A protein and the small-molecule ligand that binds it are described below.
Small molecule (SMILES): Cc1cc(CCCCCCCOc2ccc(C3=NCCO3)cc2)on1

Binding-site contacts:
Ligand atom C4A contacts residue THR114 of chain 34.A at 3.6 Å.
Ligand atom C2C contacts residue VAL192 of chain 34.A at 3.7 Å (hydrophobic).
Ligand atom N3A contacts residue ASP112 of chain 34.A at 2.8 Å (salt-bridge).
Ligand atom O1B contacts residue TYR201 of chain 34.A at 3.4 Å.
Ligand atom C6B contacts residue ILE113 of chain 34.A at 4.0 Å (hydrophobic).
Ligand atom C4B contacts residue TRP203 of chain 34.A at 3.6 Å (hydrophobic).
Ligand atom C31 contacts residue VAL179 of chain 34.A at 3.5 Å (hydrophobic).
Ligand atom C5C contacts residue PHE135 of chain 34.A at 3.5 Å (hydrophobic).
Ligand atom C5C contacts residue ILE111 of chain 34.A at 3.7 Å (hydrophobic).
Ligand atom C3C contacts residue PHE135 of chain 34.A at 3.8 Å (hydrophobic).
Ligand atom C4C contacts residue PHE135 of chain 34.A at 3.7 Å (hydrophobic).
Ligand atom C2B contacts residue TYR201 of chain 34.A at 3.4 Å (hydrophobic).
Ligand atom C3 contacts residue PHE155 of chain 34.A at 4.0 Å (hydrophobic).
Ligand atom O1A contacts residue TRP203 of chain 34.A at 3.3 Å.
Ligand atom C4 contacts residue VAL190 of chain 34.A at 3.8 Å (hydrophobic).
Ligand atom O1 contacts residue PHE155 of chain 34.A at 3.5 Å.
Ligand atom C4B contacts residue ASN228 of chain 34.A at 4.0 Å.
Ligand atom O1B contacts residue MET230 of chain 34.A at 4.0 Å.
Ligand atom O1A contacts residue ASN228 of chain 34.A at 3.7 Å.
Ligand atom C5 contacts residue PHE155 of chain 34.A at 3.9 Å (hydrophobic).
Ligand atom N3A contacts residue ILE113 of chain 34.A at 3.7 Å.
Ligand atom C3B contacts residue ASN228 of chain 34.A at 4.0 Å.
Ligand atom N2 contacts residue PHE155 of chain 34.A at 3.6 Å.
Ligand atom N2 contacts residue PHE233 of chain 34.A at 3.8 Å.
Ligand atom C4C contacts residue VAL192 of chain 34.A at 3.5 Å (hydrophobic).
Ligand atom C4 contacts residue ILE24 of chain 34.C at 4.0 Å (hydrophobic).
Ligand atom C5B contacts residue ASP112 of chain 34.A at 3.9 Å.
Ligand atom C3B contacts residue TRP203 of chain 34.A at 3.2 Å (hydrophobic).
Ligand atom C2A contacts residue TRP203 of chain 34.A at 3.6 Å (hydrophobic).
Ligand atom C5B contacts residue ILE113 of chain 34.A at 3.5 Å (hydrophobic).
Ligand atom C31 contacts residue ILE24 of chain 34.C at 3.6 Å (hydrophobic).
Ligand atom C5B contacts residue ILE111 of chain 34.A at 4.0 Å (hydrophobic).
Ligand atom C6C contacts residue TYR201 of chain 34.A at 4.0 Å (hydrophobic).
Ligand atom C5 contacts residue PHE233 of chain 34.A at 3.9 Å (hydrophobic).
Ligand atom O1 contacts residue PHE233 of chain 34.A at 3.1 Å.
Ligand atom C5A contacts residue ASN228 of chain 34.A at 4.0 Å.
Ligand atom C4A contacts residue ASP112 of chain 34.A at 3.0 Å.
Ligand atom C2B contacts residue TRP203 of chain 34.A at 4.1 Å (hydrophobic).
Ligand atom C31 contacts residue PRO177 of chain 34.A at 3.9 Å (hydrophobic).
Ligand atom C7C contacts residue MET230 of chain 34.A at 4.0 Å (hydrophobic).

Sequence of chain 35.C:
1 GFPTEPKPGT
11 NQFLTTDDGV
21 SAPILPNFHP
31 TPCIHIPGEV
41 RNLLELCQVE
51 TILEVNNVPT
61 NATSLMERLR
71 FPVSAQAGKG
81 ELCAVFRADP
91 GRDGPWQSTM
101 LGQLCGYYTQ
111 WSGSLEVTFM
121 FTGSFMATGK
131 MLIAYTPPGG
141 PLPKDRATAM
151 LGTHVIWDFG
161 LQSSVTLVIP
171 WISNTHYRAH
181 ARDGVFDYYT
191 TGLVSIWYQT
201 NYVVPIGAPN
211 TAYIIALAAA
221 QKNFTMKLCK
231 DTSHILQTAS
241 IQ

Sequence of chain 34.C:
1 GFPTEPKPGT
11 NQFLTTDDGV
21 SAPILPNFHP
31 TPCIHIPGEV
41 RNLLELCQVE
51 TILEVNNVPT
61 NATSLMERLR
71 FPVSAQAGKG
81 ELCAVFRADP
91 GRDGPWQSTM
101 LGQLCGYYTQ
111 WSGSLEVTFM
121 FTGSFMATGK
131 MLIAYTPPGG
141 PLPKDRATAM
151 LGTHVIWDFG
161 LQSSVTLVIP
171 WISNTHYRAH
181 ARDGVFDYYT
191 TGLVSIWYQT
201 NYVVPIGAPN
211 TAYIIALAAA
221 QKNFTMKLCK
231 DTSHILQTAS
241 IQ

Sequence of chain 34.A:
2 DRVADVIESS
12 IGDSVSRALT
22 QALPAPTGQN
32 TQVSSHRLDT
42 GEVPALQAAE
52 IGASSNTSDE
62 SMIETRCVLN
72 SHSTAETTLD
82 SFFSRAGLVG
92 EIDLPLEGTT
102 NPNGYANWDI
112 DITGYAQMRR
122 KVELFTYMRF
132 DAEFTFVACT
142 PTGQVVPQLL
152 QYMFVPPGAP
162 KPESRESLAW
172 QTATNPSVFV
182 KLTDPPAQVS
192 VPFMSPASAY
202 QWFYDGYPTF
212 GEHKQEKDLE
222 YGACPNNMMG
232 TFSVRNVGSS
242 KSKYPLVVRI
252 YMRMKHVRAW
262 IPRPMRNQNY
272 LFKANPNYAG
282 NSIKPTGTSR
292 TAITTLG